This small molecule binds to this protein.
Small molecule (SMILES): OC[C@H]1O[C@H](O)[C@H](O)[C@@H](O)[C@@H]1O

Sequence of chain 2.A:
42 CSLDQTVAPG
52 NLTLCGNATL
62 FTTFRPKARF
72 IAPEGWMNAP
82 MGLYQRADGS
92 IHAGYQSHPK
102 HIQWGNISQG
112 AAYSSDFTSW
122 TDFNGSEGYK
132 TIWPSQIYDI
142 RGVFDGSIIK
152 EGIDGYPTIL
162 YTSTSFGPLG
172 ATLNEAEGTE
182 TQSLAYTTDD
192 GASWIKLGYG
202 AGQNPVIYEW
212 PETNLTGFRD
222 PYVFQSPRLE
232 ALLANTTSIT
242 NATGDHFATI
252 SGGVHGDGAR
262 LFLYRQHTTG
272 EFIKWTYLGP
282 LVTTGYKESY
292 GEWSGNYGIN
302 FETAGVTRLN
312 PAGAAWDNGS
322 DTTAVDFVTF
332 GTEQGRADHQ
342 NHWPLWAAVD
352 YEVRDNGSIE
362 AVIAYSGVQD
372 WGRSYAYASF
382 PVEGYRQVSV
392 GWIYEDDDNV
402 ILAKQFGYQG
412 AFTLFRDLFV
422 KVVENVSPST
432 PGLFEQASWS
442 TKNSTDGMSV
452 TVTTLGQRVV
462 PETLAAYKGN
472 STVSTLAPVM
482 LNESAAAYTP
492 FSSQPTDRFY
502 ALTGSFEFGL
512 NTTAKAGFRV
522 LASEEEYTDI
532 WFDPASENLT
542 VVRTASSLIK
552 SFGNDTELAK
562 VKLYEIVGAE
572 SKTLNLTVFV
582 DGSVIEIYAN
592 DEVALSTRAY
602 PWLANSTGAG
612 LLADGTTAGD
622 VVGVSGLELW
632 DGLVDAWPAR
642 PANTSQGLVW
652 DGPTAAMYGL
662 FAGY

Binding-site contacts:
Ligand atom O2 contacts residue GLN226 of chain 2.A at 2.9 Å (h-bond).
Ligand atom O4 contacts residue EDO1 of chain 2.Q at 3.6 Å.
Ligand atom O6 contacts residue VAL383 of chain 2.A at 3.4 Å (h-bond).
Ligand atom O1 contacts residue LYS151 of chain 2.A at 3.3 Å.
Ligand atom C1 contacts residue GLN226 of chain 2.A at 4.2 Å.
Ligand atom C3 contacts residue TRP317 of chain 2.A at 3.9 Å (hydrophobic).
Ligand atom O1 contacts residue PRO382 of chain 2.A at 3.9 Å.
Ligand atom C1 contacts residue LYS151 of chain 2.A at 4.1 Å.
Ligand atom C5 contacts residue EDO1 of chain 2.Q at 4.2 Å.
Ligand atom O4 contacts residue TRP317 of chain 2.A at 3.7 Å.
Ligand atom C3 contacts residue GLN226 of chain 2.A at 4.4 Å.
Ligand atom O6 contacts residue EDO1 of chain 2.Q at 2.6 Å (h-bond).
Ligand atom C4 contacts residue TRP317 of chain 2.A at 4.4 Å (hydrophobic).
Ligand atom C5 contacts residue TRP317 of chain 2.A at 4.3 Å (hydrophobic).
Ligand atom C2 contacts residue GLN226 of chain 2.A at 3.3 Å.
Ligand atom C5 contacts residue PRO382 of chain 2.A at 4.0 Å (hydrophobic).
Ligand atom C2 contacts residue TRP317 of chain 2.A at 4.5 Å (hydrophobic).
Ligand atom O5 contacts residue LYS151 of chain 2.A at 3.7 Å.
Ligand atom O3 contacts residue TRP317 of chain 2.A at 4.0 Å.
Ligand atom C6 contacts residue LYS151 of chain 2.A at 4.5 Å.
Ligand atom O2 contacts residue TRP317 of chain 2.A at 3.8 Å.
Ligand atom O5 contacts residue PRO382 of chain 2.A at 3.6 Å.
Ligand atom C1 contacts residue PRO382 of chain 2.A at 4.4 Å (hydrophobic).
Ligand atom C6 contacts residue EDO1 of chain 2.Q at 3.5 Å.
Ligand atom O1 contacts residue GLN226 of chain 2.A at 4.3 Å.
Ligand atom O6 contacts residue PRO382 of chain 2.A at 4.3 Å.
Ligand atom O3 contacts residue GLN226 of chain 2.A at 4.2 Å.
Ligand atom O6 contacts residue GLU384 of chain 2.A at 3.5 Å (salt-bridge).